A protein and the small-molecule ligand that binds it are described below.
Small molecule (SMILES): CC(=O)N[C@@H]1[C@@H](O)[C@H](O)[C@@H](CO)O[C@@H]1O

Binding-site contacts:
Ligand atom O6 contacts residue TYR319 of chain 1.A at 3.4 Å (h-bond).
Ligand atom C5 contacts residue PRO252 of chain 1.A at 3.1 Å (hydrophobic).
Ligand atom O3 contacts residue ALA1 of chain 1.L at 3.5 Å (h-bond).
Ligand atom N2 contacts residue GLY321 of chain 1.A at 4.2 Å.
Ligand atom O6 contacts residue PRO252 of chain 1.A at 3.8 Å.
Ligand atom C5 contacts residue LAC1 of chain 1.M at 4.2 Å.
Ligand atom C5 contacts residue ASN253 of chain 1.A at 3.7 Å.
Ligand atom C4 contacts residue ALA251 of chain 1.A at 4.1 Å (hydrophobic).
Ligand atom O1 contacts residue GLU318 of chain 1.A at 4.2 Å.
Ligand atom C3 contacts residue LAC1 of chain 1.M at 2.4 Å.
Ligand atom C1 contacts residue TYR319 of chain 1.A at 3.5 Å (hydrophobic).
Ligand atom O7 contacts residue GLU318 of chain 1.A at 3.1 Å (salt-bridge).
Ligand atom N2 contacts residue LAC1 of chain 1.M at 3.7 Å.
Ligand atom O1 contacts residue TYR319 of chain 1.A at 2.5 Å (h-bond).
Ligand atom O4 contacts residue LAC1 of chain 1.M at 2.5 Å.
Ligand atom N2 contacts residue GLU318 of chain 1.A at 4.1 Å.
Ligand atom O5 contacts residue TYR319 of chain 1.A at 3.6 Å (h-bond).
Ligand atom O4 contacts residue PRO252 of chain 1.A at 3.4 Å.
Ligand atom O6 contacts residue THR89 of chain 1.A at 2.8 Å (h-bond).
Ligand atom C7 contacts residue TYR319 of chain 1.A at 4.0 Å (hydrophobic).
Ligand atom C4 contacts residue PRO252 of chain 1.A at 3.8 Å (hydrophobic).
Ligand atom C2 contacts residue TYR319 of chain 1.A at 3.9 Å (hydrophobic).
Ligand atom C6 contacts residue THR89 of chain 1.A at 2.8 Å.
Ligand atom O6 contacts residue ASN253 of chain 1.A at 2.9 Å (h-bond).
Ligand atom C4 contacts residue GLY91 of chain 1.A at 4.0 Å.
Ligand atom C6 contacts residue ASN253 of chain 1.A at 4.0 Å.
Ligand atom O7 contacts residue TYR319 of chain 1.A at 4.0 Å.
Ligand atom O5 contacts residue PRO252 of chain 1.A at 3.3 Å.
Ligand atom O4 contacts residue VAL250 of chain 1.A at 3.5 Å.
Ligand atom N2 contacts residue TYR319 of chain 1.A at 3.3 Å (h-bond).
Ligand atom O3 contacts residue LAC1 of chain 1.M at 1.4 Å.
Ligand atom O4 contacts residue GLY91 of chain 1.A at 3.2 Å.
Ligand atom O4 contacts residue ALA251 of chain 1.A at 3.0 Å (h-bond).
Ligand atom C5 contacts residue ALA251 of chain 1.A at 4.2 Å (hydrophobic).
Ligand atom C7 contacts residue GLU318 of chain 1.A at 3.7 Å.
Ligand atom O5 contacts residue ASN253 of chain 1.A at 4.1 Å.
Ligand atom C5 contacts residue GLY91 of chain 1.A at 4.1 Å.
Ligand atom C6 contacts residue GLY91 of chain 1.A at 4.0 Å.
Ligand atom C4 contacts residue LAC1 of chain 1.M at 3.1 Å.
Ligand atom C2 contacts residue LAC1 of chain 1.M at 3.5 Å.

Sequence of chain 1.A:
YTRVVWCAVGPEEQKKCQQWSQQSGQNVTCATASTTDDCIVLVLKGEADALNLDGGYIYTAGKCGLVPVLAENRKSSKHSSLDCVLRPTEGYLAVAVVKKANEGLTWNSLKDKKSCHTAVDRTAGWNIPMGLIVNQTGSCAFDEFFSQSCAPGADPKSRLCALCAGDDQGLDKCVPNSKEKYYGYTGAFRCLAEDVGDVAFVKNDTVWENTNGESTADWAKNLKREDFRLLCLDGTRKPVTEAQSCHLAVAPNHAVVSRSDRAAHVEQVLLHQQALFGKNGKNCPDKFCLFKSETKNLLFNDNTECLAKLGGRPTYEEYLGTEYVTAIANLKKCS